Sequence of chain 2.B:
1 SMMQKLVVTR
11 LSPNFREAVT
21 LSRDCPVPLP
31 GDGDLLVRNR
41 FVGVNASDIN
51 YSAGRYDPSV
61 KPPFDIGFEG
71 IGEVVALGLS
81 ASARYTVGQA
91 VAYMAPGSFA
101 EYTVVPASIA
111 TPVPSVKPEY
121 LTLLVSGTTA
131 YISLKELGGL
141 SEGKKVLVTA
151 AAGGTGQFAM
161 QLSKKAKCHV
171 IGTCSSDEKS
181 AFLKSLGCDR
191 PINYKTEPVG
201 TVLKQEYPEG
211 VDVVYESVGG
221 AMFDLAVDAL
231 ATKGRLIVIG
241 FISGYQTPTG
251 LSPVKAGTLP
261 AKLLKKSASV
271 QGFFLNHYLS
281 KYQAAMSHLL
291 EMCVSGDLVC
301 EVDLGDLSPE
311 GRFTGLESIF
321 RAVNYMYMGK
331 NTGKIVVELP

This protein binds this small molecule.
Small molecule (SMILES): Cc1ccc(-c2cc(C(F)(F)F)nn2-c2ccc(S(N)(=O)=O)cc2)cc1

Sequence of chain 1.A:
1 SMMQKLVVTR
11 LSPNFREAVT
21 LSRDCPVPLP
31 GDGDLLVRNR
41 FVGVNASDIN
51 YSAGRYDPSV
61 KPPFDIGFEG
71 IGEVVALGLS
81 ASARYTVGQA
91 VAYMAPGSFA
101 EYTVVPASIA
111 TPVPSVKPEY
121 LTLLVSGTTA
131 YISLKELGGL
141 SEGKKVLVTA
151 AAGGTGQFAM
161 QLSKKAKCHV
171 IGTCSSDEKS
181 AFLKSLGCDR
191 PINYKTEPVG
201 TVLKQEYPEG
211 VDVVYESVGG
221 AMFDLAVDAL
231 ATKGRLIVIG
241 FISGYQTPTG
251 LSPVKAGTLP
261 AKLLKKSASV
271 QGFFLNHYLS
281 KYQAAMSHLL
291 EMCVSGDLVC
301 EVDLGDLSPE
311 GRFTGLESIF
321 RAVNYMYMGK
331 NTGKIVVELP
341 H

Binding-site contacts:
Ligand atom O2 contacts residue ARG55 of chain 2.B at 3.5 Å (salt-bridge).
Ligand atom N1 contacts residue LEU264 of chain 1.A at 3.8 Å.
Ligand atom C16 contacts residue LYS265 of chain 1.A at 3.9 Å.
Ligand atom C1 contacts residue SER47 of chain 2.B at 3.2 Å.
Ligand atom C11 contacts residue LEU251 of chain 2.B at 3.9 Å (hydrophobic).
Ligand atom O2 contacts residue TYR56 of chain 2.B at 2.4 Å (h-bond).
Ligand atom F1 contacts residue ILE239 of chain 2.B at 3.3 Å.
Ligand atom C13 contacts residue LYS265 of chain 1.A at 3.4 Å.
Ligand atom C6 contacts residue ASN50 of chain 2.B at 3.1 Å.
Ligand atom C7 contacts residue ASN50 of chain 2.B at 3.4 Å.
Ligand atom F2 contacts residue NAP1 of chain 2.E at 3.4 Å.
Ligand atom C2 contacts residue SER47 of chain 2.B at 3.3 Å.
Ligand atom C8 contacts residue LYS265 of chain 1.A at 3.5 Å.
Ligand atom N2 contacts residue LEU264 of chain 1.A at 3.9 Å.
Ligand atom C2 contacts residue TYR245 of chain 2.B at 3.5 Å (hydrophobic).
Ligand atom C10 contacts residue LYS265 of chain 1.A at 2.9 Å.
Ligand atom C13 contacts residue ARG55 of chain 2.B at 3.8 Å.
Ligand atom N1 contacts residue SER47 of chain 2.B at 3.9 Å.
Ligand atom C4 contacts residue SER47 of chain 2.B at 3.5 Å.
Ligand atom O1 contacts residue LYS265 of chain 1.A at 3.8 Å.
Ligand atom N1 contacts residue TYR56 of chain 2.B at 3.5 Å (h-bond).
Ligand atom C1 contacts residue TYR56 of chain 2.B at 3.9 Å (hydrophobic).
Ligand atom C14 contacts residue ARG55 of chain 2.B at 3.1 Å.
Ligand atom F3 contacts residue NAP1 of chain 2.E at 2.9 Å.
Ligand atom F1 contacts residue TYR245 of chain 2.B at 3.6 Å.
Ligand atom C17 contacts residue LEU264 of chain 1.A at 3.9 Å (hydrophobic).
Ligand atom C14 contacts residue LYS265 of chain 1.A at 3.2 Å.
Ligand atom C2 contacts residue ASN50 of chain 2.B at 3.8 Å.
Ligand atom C17 contacts residue PHE274 of chain 2.B at 3.7 Å (hydrophobic).
Ligand atom C11 contacts residue THR249 of chain 2.B at 3.3 Å.
Ligand atom C15 contacts residue LYS265 of chain 1.A at 3.9 Å.
Ligand atom F1 contacts residue LEU264 of chain 1.A at 3.8 Å.
Ligand atom F2 contacts residue PHE274 of chain 2.B at 4.0 Å.
Ligand atom C9 contacts residue PHE241 of chain 2.B at 4.0 Å (hydrophobic).
Ligand atom F3 contacts residue SER47 of chain 2.B at 2.9 Å.
Ligand atom C16 contacts residue PHE274 of chain 2.B at 3.9 Å (hydrophobic).
Ligand atom S1 contacts residue TYR56 of chain 2.B at 3.9 Å.
Ligand atom C9 contacts residue LYS265 of chain 1.A at 2.6 Å.
Ligand atom C4 contacts residue NAP1 of chain 2.E at 3.6 Å.
Ligand atom F1 contacts residue NAP1 of chain 2.E at 3.0 Å.